Binding-site contacts:
Ligand atom C15 contacts residue GLN78 of chain 1.B at 3.6 Å.
Ligand atom C1 contacts residue GLU75 of chain 1.B at 3.8 Å.
Ligand atom N13 contacts residue LEU204 of chain 1.B at 3.6 Å.
Ligand atom N5 contacts residue SER80 of chain 1.B at 3.9 Å.
Ligand atom C9 contacts residue SER80 of chain 1.B at 3.6 Å.
Ligand atom C15 contacts residue ARG79 of chain 1.B at 3.8 Å.
Ligand atom N13 contacts residue SER205 of chain 1.B at 3.0 Å (h-bond).
Ligand atom C3 contacts residue SER80 of chain 1.B at 3.5 Å.
Ligand atom C14 contacts residue SER205 of chain 1.B at 3.6 Å.
Ligand atom N13 contacts residue PRO210 of chain 1.B at 3.8 Å.
Ligand atom C11 contacts residue SER80 of chain 1.B at 4.1 Å.
Ligand atom C7 contacts residue PRO206 of chain 1.B at 3.9 Å (hydrophobic).
Ligand atom C1 contacts residue GLN78 of chain 1.B at 3.7 Å.
Ligand atom C12 contacts residue HIS208 of chain 1.B at 3.5 Å.
Ligand atom C15 contacts residue SER80 of chain 1.B at 3.7 Å.
Ligand atom C3 contacts residue ARG79 of chain 1.B at 4.0 Å.
Ligand atom C2 contacts residue LYS73 of chain 1.B at 4.1 Å.
Ligand atom N13 contacts residue SER203 of chain 1.B at 3.8 Å.
Ligand atom C11 contacts residue GLY209 of chain 1.B at 4.1 Å.
Ligand atom C1 contacts residue MET74 of chain 1.B at 4.1 Å (hydrophobic).
Ligand atom N4 contacts residue ARG79 of chain 1.B at 3.5 Å.
Ligand atom C14 contacts residue LEU204 of chain 1.B at 3.2 Å (hydrophobic).
Ligand atom N5 contacts residue ARG79 of chain 1.B at 4.1 Å.
Ligand atom C6 contacts residue GLN78 of chain 1.B at 3.5 Å.
Ligand atom C3 contacts residue GLN78 of chain 1.B at 4.1 Å.
Ligand atom C10 contacts residue SER80 of chain 1.B at 3.6 Å.
Ligand atom N4 contacts residue SER80 of chain 1.B at 2.8 Å (h-bond).
Ligand atom C12 contacts residue LEU204 of chain 1.B at 4.0 Å (hydrophobic).
Ligand atom C11 contacts residue HIS208 of chain 1.B at 3.5 Å.
Ligand atom N13 contacts residue HIS208 of chain 1.B at 3.2 Å (h-bond).
Ligand atom N13 contacts residue GLY209 of chain 1.B at 3.1 Å (h-bond).
Ligand atom C2 contacts residue SER80 of chain 1.B at 3.3 Å.
Ligand atom C8 contacts residue GLN78 of chain 1.B at 3.5 Å.
Ligand atom C11 contacts residue PRO210 of chain 1.B at 4.0 Å (hydrophobic).
Ligand atom N5 contacts residue GLN78 of chain 1.B at 3.8 Å.
Ligand atom C7 contacts residue GLN78 of chain 1.B at 3.7 Å.
Ligand atom C12 contacts residue SER205 of chain 1.B at 3.5 Å.
Ligand atom C14 contacts residue PRO206 of chain 1.B at 3.8 Å (hydrophobic).
Ligand atom C15 contacts residue PRO206 of chain 1.B at 4.1 Å (hydrophobic).
Ligand atom C12 contacts residue GLY209 of chain 1.B at 4.1 Å.

A protein and the small-molecule ligand that binds it are described below.
Small molecule (SMILES): CCc1cc(C)n(-c2ccc(N)cc2)n1

Sequence of chain 1.B:
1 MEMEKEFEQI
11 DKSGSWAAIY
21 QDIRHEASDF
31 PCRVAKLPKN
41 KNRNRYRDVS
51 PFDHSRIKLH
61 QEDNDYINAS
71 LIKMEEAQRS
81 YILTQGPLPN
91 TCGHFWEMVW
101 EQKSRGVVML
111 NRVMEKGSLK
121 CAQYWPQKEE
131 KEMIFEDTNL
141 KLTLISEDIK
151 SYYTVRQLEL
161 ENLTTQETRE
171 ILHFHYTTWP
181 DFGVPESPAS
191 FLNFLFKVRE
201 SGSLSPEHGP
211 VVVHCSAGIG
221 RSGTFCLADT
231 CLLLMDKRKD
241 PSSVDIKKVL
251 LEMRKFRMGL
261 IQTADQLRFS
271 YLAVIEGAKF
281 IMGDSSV